A protein and the small-molecule ligand that binds it are described below.
Small molecule (SMILES): N#CSc1cnn2c(NCc3ccncc3)cc(-c3cccc(Cl)c3Cl)nc12

Binding-site contacts:
Ligand atom C13 contacts residue LEU84 of chain 1.A at 3.8 Å (hydrophobic).
Ligand atom C12 contacts residue GLN86 of chain 1.A at 3.8 Å.
Ligand atom C15 contacts residue ILE11 of chain 1.A at 3.6 Å (hydrophobic).
Ligand atom C25 contacts residue ASP146 of chain 1.A at 3.4 Å.
Ligand atom N16 contacts residue ILE11 of chain 1.A at 3.5 Å.
Ligand atom C05 contacts residue LEU84 of chain 1.A at 4.0 Å (hydrophobic).
Ligand atom S24 contacts residue ALA32 of chain 1.A at 3.7 Å.
Ligand atom C05 contacts residue ALA32 of chain 1.A at 3.2 Å (hydrophobic).
Ligand atom N03 contacts residue LEU135 of chain 1.A at 3.2 Å.
Ligand atom C22 contacts residue GLN132 of chain 1.A at 3.6 Å.
Ligand atom C05 contacts residue GLU82 of chain 1.A at 3.1 Å.
Ligand atom CL27 contacts residue ASN133 of chain 1.A at 3.5 Å.
Ligand atom CL28 contacts residue ASN133 of chain 1.A at 3.7 Å.
Ligand atom N04 contacts residue ALA32 of chain 1.A at 3.9 Å.
Ligand atom CL28 contacts residue GLN132 of chain 1.A at 3.9 Å.
Ligand atom C01 contacts residue ALA32 of chain 1.A at 3.4 Å (hydrophobic).
Ligand atom C17 contacts residue ILE11 of chain 1.A at 3.7 Å (hydrophobic).
Ligand atom C08 contacts residue LEU135 of chain 1.A at 3.8 Å (hydrophobic).
Ligand atom C25 contacts residue PHE81 of chain 1.A at 3.9 Å (hydrophobic).
Ligand atom C01 contacts residue LEU135 of chain 1.A at 3.8 Å (hydrophobic).
Ligand atom N04 contacts residue LEU84 of chain 1.A at 3.4 Å (h-bond).
Ligand atom C09 contacts residue LEU135 of chain 1.A at 3.6 Å (hydrophobic).
Ligand atom C12 contacts residue LEU84 of chain 1.A at 3.2 Å (hydrophobic).
Ligand atom C13 contacts residue HIS85 of chain 1.A at 3.9 Å.
Ligand atom C14 contacts residue HIS85 of chain 1.A at 3.4 Å.
Ligand atom CL27 contacts residue ASP146 of chain 1.A at 3.8 Å.
Ligand atom C14 contacts residue LEU84 of chain 1.A at 3.5 Å (hydrophobic).
Ligand atom CL27 contacts residue ALA145 of chain 1.A at 3.6 Å.
Ligand atom CL28 contacts residue ASP146 of chain 1.A at 3.9 Å.
Ligand atom S24 contacts residue PHE81 of chain 1.A at 3.4 Å.
Ligand atom N26 contacts residue ASP146 of chain 1.A at 3.0 Å (salt-bridge).
Ligand atom N10 contacts residue LEU84 of chain 1.A at 2.8 Å (h-bond).
Ligand atom C02 contacts residue LEU135 of chain 1.A at 3.5 Å (hydrophobic).
Ligand atom C21 contacts residue GLN132 of chain 1.A at 3.1 Å.
Ligand atom C20 contacts residue GLN132 of chain 1.A at 3.9 Å.
Ligand atom N04 contacts residue LEU135 of chain 1.A at 3.4 Å.
Ligand atom N26 contacts residue LYS34 of chain 1.A at 3.8 Å.
Ligand atom C05 contacts residue LEU135 of chain 1.A at 3.6 Å (hydrophobic).
Ligand atom CL27 contacts residue GLN132 of chain 1.A at 3.7 Å.
Ligand atom C19 contacts residue GLN132 of chain 1.A at 3.7 Å.

Sequence of chain 1.A:
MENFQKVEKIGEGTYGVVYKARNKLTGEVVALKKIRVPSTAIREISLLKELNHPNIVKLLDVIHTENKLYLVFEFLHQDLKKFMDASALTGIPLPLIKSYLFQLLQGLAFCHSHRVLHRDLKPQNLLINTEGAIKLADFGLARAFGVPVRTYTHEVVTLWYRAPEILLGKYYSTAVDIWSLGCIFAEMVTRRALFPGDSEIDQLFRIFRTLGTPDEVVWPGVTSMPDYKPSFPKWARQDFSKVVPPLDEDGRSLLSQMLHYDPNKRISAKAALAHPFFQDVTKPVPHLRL